This protein binds this small molecule.
Small molecule (SMILES): O=S(=O)(O)c1cccc2cccc(Nc3ccccc3)c12

Sequence of chain 1.B:
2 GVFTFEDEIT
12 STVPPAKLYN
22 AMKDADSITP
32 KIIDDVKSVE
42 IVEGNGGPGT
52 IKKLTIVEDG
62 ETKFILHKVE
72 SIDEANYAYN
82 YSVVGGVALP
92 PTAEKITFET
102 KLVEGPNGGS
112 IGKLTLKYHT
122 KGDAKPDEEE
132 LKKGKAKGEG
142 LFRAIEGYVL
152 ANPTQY

Binding-site contacts:
Ligand atom C16 contacts residue LYS138 of chain 1.B at 3.9 Å.
Ligand atom C3 contacts residue ALA152 of chain 1.A at 3.9 Å (hydrophobic).
Ligand atom C3 contacts residue LEU142 of chain 1.B at 4.1 Å (hydrophobic).
Ligand atom C15 contacts residue LYS138 of chain 1.B at 4.0 Å.
Ligand atom C16 contacts residue LEU142 of chain 1.B at 3.8 Å (hydrophobic).
Ligand atom C7 contacts residue ALA137 of chain 1.B at 3.7 Å (hydrophobic).
Ligand atom C13 contacts residue ILE34 of chain 1.B at 4.2 Å (hydrophobic).
Ligand atom C13 contacts residue ILE66 of chain 1.B at 3.8 Å (hydrophobic).
Ligand atom C4 contacts residue LYS138 of chain 1.B at 4.2 Å.
Ligand atom C10 contacts residue PRO154 of chain 1.A at 4.3 Å (hydrophobic).
Ligand atom C3 contacts residue GLY141 of chain 1.B at 4.3 Å.
Ligand atom C3 contacts residue PRO154 of chain 1.A at 4.0 Å (hydrophobic).
Ligand atom C8 contacts residue LYS138 of chain 1.B at 4.0 Å.
Ligand atom C5 contacts residue ALA137 of chain 1.B at 4.1 Å (hydrophobic).
Ligand atom C14 contacts residue VAL37 of chain 1.B at 4.4 Å (hydrophobic).
Ligand atom C4 contacts residue ALA137 of chain 1.B at 4.1 Å (hydrophobic).
Ligand atom C15 contacts residue ILE34 of chain 1.B at 3.3 Å (hydrophobic).
Ligand atom C2 contacts residue LEU142 of chain 1.B at 4.0 Å (hydrophobic).
Ligand atom C11 contacts residue ILE34 of chain 1.B at 4.2 Å (hydrophobic).
Ligand atom C2 contacts residue PRO154 of chain 1.A at 4.2 Å (hydrophobic).
Ligand atom C2 contacts residue ALA152 of chain 1.A at 3.5 Å (hydrophobic).
Ligand atom C4 contacts residue LEU151 of chain 1.A at 3.8 Å (hydrophobic).
Ligand atom C8 contacts residue LYS134 of chain 1.B at 4.1 Å.
Ligand atom C16 contacts residue ILE34 of chain 1.B at 3.6 Å (hydrophobic).
Ligand atom C10 contacts residue LYS138 of chain 1.B at 4.2 Å.
Ligand atom C9 contacts residue LYS138 of chain 1.B at 4.1 Å.
Ligand atom C4 contacts residue GLY141 of chain 1.B at 3.9 Å.
Ligand atom C7 contacts residue LYS134 of chain 1.B at 4.0 Å.
Ligand atom C4 contacts residue PRO154 of chain 1.A at 4.1 Å (hydrophobic).
Ligand atom C15 contacts residue LEU142 of chain 1.B at 4.0 Å (hydrophobic).
Ligand atom O1 contacts residue LYS138 of chain 1.B at 3.5 Å.
Ligand atom C7 contacts residue LYS138 of chain 1.B at 3.5 Å.
Ligand atom C6 contacts residue ALA137 of chain 1.B at 3.4 Å (hydrophobic).
Ligand atom C3 contacts residue LEU151 of chain 1.A at 3.4 Å (hydrophobic).
Ligand atom C6 contacts residue LYS138 of chain 1.B at 3.5 Å.
Ligand atom C5 contacts residue PRO154 of chain 1.A at 4.0 Å (hydrophobic).
Ligand atom O2 contacts residue LYS134 of chain 1.B at 4.3 Å.
Ligand atom C5 contacts residue LYS138 of chain 1.B at 3.7 Å.
Ligand atom C14 contacts residue ILE34 of chain 1.B at 3.6 Å (hydrophobic).
Ligand atom C14 contacts residue ILE66 of chain 1.B at 3.8 Å (hydrophobic).

Sequence of chain 1.A:
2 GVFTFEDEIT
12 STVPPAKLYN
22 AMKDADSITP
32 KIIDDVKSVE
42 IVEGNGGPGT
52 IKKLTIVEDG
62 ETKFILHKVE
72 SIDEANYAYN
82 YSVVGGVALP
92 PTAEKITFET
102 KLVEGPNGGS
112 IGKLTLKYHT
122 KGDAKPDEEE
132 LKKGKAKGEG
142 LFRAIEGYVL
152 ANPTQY